Sequence of chain 1.D:
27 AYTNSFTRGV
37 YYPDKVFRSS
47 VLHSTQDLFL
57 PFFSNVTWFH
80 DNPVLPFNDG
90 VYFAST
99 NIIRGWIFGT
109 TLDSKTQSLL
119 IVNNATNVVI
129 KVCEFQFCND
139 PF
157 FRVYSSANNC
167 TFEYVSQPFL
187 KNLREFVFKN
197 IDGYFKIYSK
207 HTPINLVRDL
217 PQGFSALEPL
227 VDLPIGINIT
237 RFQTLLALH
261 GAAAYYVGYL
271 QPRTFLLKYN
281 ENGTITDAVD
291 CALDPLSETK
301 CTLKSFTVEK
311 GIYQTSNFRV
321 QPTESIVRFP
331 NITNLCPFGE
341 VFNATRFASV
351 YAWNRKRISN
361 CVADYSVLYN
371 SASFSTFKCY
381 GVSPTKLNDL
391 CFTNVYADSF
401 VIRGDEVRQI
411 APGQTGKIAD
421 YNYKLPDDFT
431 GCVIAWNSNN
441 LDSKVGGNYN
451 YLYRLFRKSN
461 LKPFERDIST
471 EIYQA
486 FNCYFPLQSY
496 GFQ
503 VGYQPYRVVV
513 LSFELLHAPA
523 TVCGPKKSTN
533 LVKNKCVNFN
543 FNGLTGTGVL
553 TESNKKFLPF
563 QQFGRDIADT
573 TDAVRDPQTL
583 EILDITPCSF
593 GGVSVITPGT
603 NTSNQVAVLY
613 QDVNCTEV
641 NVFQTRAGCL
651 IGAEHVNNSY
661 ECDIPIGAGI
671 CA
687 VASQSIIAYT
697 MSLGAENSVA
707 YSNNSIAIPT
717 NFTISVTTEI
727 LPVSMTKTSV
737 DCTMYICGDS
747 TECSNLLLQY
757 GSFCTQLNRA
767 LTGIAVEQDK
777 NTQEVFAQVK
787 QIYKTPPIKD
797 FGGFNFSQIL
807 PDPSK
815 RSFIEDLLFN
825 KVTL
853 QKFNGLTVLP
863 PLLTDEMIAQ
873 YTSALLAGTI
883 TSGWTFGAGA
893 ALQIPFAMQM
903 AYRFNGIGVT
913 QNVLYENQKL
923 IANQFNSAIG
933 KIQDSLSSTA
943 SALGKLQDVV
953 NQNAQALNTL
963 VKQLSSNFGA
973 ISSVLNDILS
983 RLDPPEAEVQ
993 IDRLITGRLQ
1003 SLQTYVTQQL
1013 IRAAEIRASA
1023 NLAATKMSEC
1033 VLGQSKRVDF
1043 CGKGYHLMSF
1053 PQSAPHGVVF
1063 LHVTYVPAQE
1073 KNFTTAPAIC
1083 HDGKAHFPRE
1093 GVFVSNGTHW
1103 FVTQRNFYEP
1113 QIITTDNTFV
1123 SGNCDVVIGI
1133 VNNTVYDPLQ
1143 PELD

This small molecule binds to this protein.
Small molecule (SMILES): CC(=O)N[C@@H]1[C@@H](O)[C@H](O)[C@@H](CO)O[C@H]1O

Binding-site contacts:
Ligand atom C1 contacts residue THR124 of chain 1.D at 3.2 Å.
Ligand atom C4 contacts residue ASN122 of chain 1.D at 4.2 Å.
Ligand atom C3 contacts residue ASN122 of chain 1.D at 3.8 Å.
Ligand atom C2 contacts residue ASN125 of chain 1.D at 4.0 Å.
Ligand atom C1 contacts residue ASN125 of chain 1.D at 3.5 Å.
Ligand atom O5 contacts residue THR124 of chain 1.D at 3.0 Å (h-bond).
Ligand atom C7 contacts residue ASN122 of chain 1.D at 3.6 Å.
Ligand atom C7 contacts residue VAL127 of chain 1.D at 3.9 Å (hydrophobic).
Ligand atom N2 contacts residue ASN122 of chain 1.D at 2.8 Å (h-bond).
Ligand atom O7 contacts residue ASN125 of chain 1.D at 4.2 Å.
Ligand atom O7 contacts residue ASN122 of chain 1.D at 3.9 Å.
Ligand atom C5 contacts residue ASN122 of chain 1.D at 3.6 Å.
Ligand atom C5 contacts residue THR124 of chain 1.D at 4.2 Å.
Ligand atom C2 contacts residue ASN122 of chain 1.D at 2.4 Å.
Ligand atom O5 contacts residue ASN122 of chain 1.D at 2.4 Å (h-bond).
Ligand atom O7 contacts residue VAL127 of chain 1.D at 3.4 Å.
Ligand atom O6 contacts residue ASN125 of chain 1.D at 4.1 Å.
Ligand atom C8 contacts residue VAL127 of chain 1.D at 4.1 Å (hydrophobic).
Ligand atom C8 contacts residue VAL120 of chain 1.D at 4.3 Å (hydrophobic).
Ligand atom O5 contacts residue ASN125 of chain 1.D at 3.7 Å.
Ligand atom C1 contacts residue ASN122 of chain 1.D at 1.4 Å.